A protein and the small-molecule ligand that binds it are described below.
Small molecule (SMILES): O=C(O)C[C@H](NC(=O)CP(=O)(O)O)C(=O)O

Binding-site contacts:
Ligand atom O3P contacts residue ARG54 of chain 3.A at 3.5 Å (salt-bridge).
Ligand atom C3 contacts residue THR168 of chain 3.A at 3.7 Å.
Ligand atom O3 contacts residue ARG105 of chain 3.A at 3.4 Å (salt-bridge).
Ligand atom C1P contacts residue LEU267 of chain 3.A at 3.3 Å (hydrophobic).
Ligand atom P contacts residue SER80 of chain 1.A at 3.5 Å.
Ligand atom O3 contacts residue ARG167 of chain 3.A at 2.8 Å (salt-bridge).
Ligand atom O1 contacts residue HIS134 of chain 3.A at 2.8 Å (h-bond).
Ligand atom P contacts residue ARG105 of chain 3.A at 3.6 Å.
Ligand atom O5 contacts residue GLN231 of chain 3.A at 3.0 Å (h-bond).
Ligand atom O3P contacts residue THR55 of chain 3.A at 2.7 Å (h-bond).
Ligand atom O2P contacts residue SER80 of chain 1.A at 2.9 Å (h-bond).
Ligand atom O1P contacts residue SER80 of chain 1.A at 3.1 Å (h-bond).
Ligand atom O2 contacts residue ARG167 of chain 3.A at 2.7 Å (salt-bridge).
Ligand atom P contacts residue THR53 of chain 3.A at 3.7 Å.
Ligand atom O2P contacts residue ARG54 of chain 3.A at 2.8 Å (salt-bridge).
Ligand atom O1P contacts residue ARG105 of chain 3.A at 2.8 Å (salt-bridge).
Ligand atom O2P contacts residue THR53 of chain 3.A at 2.8 Å (h-bond).
Ligand atom C1 contacts residue LEU267 of chain 3.A at 3.4 Å (hydrophobic).
Ligand atom O1P contacts residue LYS84 of chain 1.A at 2.8 Å (salt-bridge).
Ligand atom O1 contacts residue ARG105 of chain 3.A at 2.9 Å (salt-bridge).
Ligand atom C3 contacts residue LEU267 of chain 3.A at 3.4 Å (hydrophobic).
Ligand atom C4 contacts residue HIS134 of chain 3.A at 3.7 Å.
Ligand atom C4 contacts residue ARG167 of chain 3.A at 3.5 Å.
Ligand atom O3P contacts residue ARG105 of chain 3.A at 3.2 Å (salt-bridge).
Ligand atom O2 contacts residue HIS134 of chain 3.A at 3.5 Å.
Ligand atom O4 contacts residue ARG229 of chain 3.A at 2.9 Å (salt-bridge).
Ligand atom O3P contacts residue SER52 of chain 3.A at 2.7 Å (h-bond).
Ligand atom O3 contacts residue LYS84 of chain 1.A at 2.9 Å (salt-bridge).
Ligand atom C5 contacts residue GLN231 of chain 3.A at 3.6 Å.
Ligand atom O1 contacts residue THR55 of chain 3.A at 2.9 Å (h-bond).
Ligand atom N2 contacts residue LEU267 of chain 3.A at 2.7 Å (h-bond).
Ligand atom C2 contacts residue LEU267 of chain 3.A at 3.6 Å (hydrophobic).
Ligand atom C5 contacts residue LEU267 of chain 3.A at 3.5 Å (hydrophobic).
Ligand atom O4 contacts residue LYS84 of chain 1.A at 2.9 Å (salt-bridge).
Ligand atom O1 contacts residue GLN137 of chain 3.A at 3.6 Å.
Ligand atom O3P contacts residue THR53 of chain 3.A at 3.6 Å.
Ligand atom C5 contacts residue ARG229 of chain 3.A at 3.6 Å.
Ligand atom P contacts residue ARG54 of chain 3.A at 3.7 Å.
Ligand atom O5 contacts residue ARG229 of chain 3.A at 2.9 Å (salt-bridge).
Ligand atom C1P contacts residue ARG54 of chain 3.A at 3.3 Å.

Sequence of chain 3.A:
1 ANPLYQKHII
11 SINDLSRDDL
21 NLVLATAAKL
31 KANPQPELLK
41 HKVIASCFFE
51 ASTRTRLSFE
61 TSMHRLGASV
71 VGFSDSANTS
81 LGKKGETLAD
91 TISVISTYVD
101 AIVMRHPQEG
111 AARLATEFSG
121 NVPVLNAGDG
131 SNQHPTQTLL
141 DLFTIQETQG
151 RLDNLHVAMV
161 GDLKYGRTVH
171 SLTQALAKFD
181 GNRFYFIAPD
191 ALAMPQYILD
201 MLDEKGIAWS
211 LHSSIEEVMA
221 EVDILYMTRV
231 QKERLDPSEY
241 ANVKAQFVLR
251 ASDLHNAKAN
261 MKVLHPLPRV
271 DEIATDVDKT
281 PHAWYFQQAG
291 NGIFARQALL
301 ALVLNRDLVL

Sequence of chain 1.A:
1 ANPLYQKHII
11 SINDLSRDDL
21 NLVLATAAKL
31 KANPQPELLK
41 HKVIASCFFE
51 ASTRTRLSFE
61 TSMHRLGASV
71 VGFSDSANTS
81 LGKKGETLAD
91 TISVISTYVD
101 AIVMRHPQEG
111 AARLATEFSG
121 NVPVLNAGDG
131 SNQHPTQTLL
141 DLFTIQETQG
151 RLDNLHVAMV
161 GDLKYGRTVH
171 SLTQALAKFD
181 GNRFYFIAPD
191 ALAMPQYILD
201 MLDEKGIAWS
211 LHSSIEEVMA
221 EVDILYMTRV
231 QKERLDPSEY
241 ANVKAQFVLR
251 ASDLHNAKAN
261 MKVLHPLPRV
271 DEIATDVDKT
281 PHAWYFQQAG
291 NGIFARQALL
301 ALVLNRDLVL